Sequence of chain 1.K:
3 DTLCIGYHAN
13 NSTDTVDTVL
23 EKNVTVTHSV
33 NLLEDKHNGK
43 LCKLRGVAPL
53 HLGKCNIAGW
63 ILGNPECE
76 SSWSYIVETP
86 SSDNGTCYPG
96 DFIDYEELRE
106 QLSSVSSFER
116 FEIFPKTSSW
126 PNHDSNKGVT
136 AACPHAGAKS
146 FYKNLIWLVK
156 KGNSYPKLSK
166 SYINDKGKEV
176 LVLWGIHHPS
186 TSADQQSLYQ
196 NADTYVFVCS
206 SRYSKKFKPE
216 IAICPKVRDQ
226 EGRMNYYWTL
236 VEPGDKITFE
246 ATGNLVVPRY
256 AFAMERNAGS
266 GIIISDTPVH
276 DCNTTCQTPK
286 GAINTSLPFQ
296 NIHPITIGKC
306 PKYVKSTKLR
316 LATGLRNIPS

The small molecule below binds the protein below.
Small molecule (SMILES): CC(=O)N[C@@H]1[C@@H](O)[C@H](O)[C@@H](CO)O[C@H]1O

Binding-site contacts:
Ligand atom C8 contacts residue LYS38 of chain 1.K at 3.2 Å.
Ligand atom C2 contacts residue ASN289 of chain 1.K at 2.6 Å.
Ligand atom O7 contacts residue GLU36 of chain 1.K at 4.3 Å.
Ligand atom O7 contacts residue ASN289 of chain 1.K at 3.2 Å (h-bond).
Ligand atom C1 contacts residue ASN289 of chain 1.K at 1.4 Å.
Ligand atom C8 contacts residue ILE288 of chain 1.K at 4.3 Å (hydrophobic).
Ligand atom C8 contacts residue ASN289 of chain 1.K at 3.9 Å.
Ligand atom C3 contacts residue ASN289 of chain 1.K at 3.8 Å.
Ligand atom C7 contacts residue LYS38 of chain 1.K at 4.3 Å.
Ligand atom C7 contacts residue ASN289 of chain 1.K at 3.1 Å.
Ligand atom C8 contacts residue HIS39 of chain 1.K at 3.9 Å.
Ligand atom C4 contacts residue ASN289 of chain 1.K at 4.3 Å.
Ligand atom N2 contacts residue ASN289 of chain 1.K at 3.0 Å (h-bond).
Ligand atom O7 contacts residue LYS38 of chain 1.K at 3.8 Å.
Ligand atom C5 contacts residue ASN289 of chain 1.K at 3.6 Å.
Ligand atom O5 contacts residue ASN289 of chain 1.K at 2.4 Å (h-bond).